Sequence of chain 1.A:
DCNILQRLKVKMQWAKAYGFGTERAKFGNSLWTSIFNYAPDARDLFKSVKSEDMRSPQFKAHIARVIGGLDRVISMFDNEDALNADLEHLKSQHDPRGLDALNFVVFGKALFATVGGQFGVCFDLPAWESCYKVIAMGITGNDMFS

Binding-site contacts:
Ligand atom O5 contacts residue SER61 of chain 1.D at 3.9 Å.
Ligand atom C1 contacts residue ASN58 of chain 1.D at 1.4 Å.
Ligand atom C3 contacts residue ASN58 of chain 1.D at 3.8 Å.
Ligand atom O7 contacts residue ASN58 of chain 1.D at 3.7 Å.
Ligand atom C1 contacts residue ASP81 of chain 1.A at 3.7 Å.
Ligand atom C1 contacts residue SER60 of chain 1.D at 4.5 Å.
Ligand atom C7 contacts residue ASN58 of chain 1.D at 3.5 Å.
Ligand atom C2 contacts residue ASN58 of chain 1.D at 2.5 Å.
Ligand atom O5 contacts residue SER60 of chain 1.D at 4.1 Å.
Ligand atom C5 contacts residue ASN58 of chain 1.D at 3.6 Å.
Ligand atom C6 contacts residue ASN58 of chain 1.D at 4.4 Å.
Ligand atom C1 contacts residue SER60 of chain 1.D at 4.4 Å.
Ligand atom C4 contacts residue ASN58 of chain 1.D at 4.2 Å.
Ligand atom C6 contacts residue SER61 of chain 1.D at 3.8 Å.
Ligand atom O5 contacts residue SER60 of chain 1.D at 4.3 Å.
Ligand atom C6 contacts residue SER60 of chain 1.D at 3.5 Å.
Ligand atom O5 contacts residue ASN58 of chain 1.D at 2.3 Å (h-bond).
Ligand atom O5 contacts residue SER61 of chain 1.D at 4.2 Å.
Ligand atom O2 contacts residue ASP81 of chain 1.A at 3.4 Å (salt-bridge).
Ligand atom C2 contacts residue ASP81 of chain 1.A at 3.4 Å.
Ligand atom O5 contacts residue ASP81 of chain 1.A at 4.5 Å.
Ligand atom C5 contacts residue SER60 of chain 1.D at 4.0 Å.
Ligand atom N2 contacts residue ASN58 of chain 1.D at 3.0 Å (h-bond).
Ligand atom O5 contacts residue GLY62 of chain 1.D at 4.3 Å.

A protein and the small-molecule ligand that binds it are described below.
Small molecule (SMILES): CC(=O)N[C@H]1CO[C@H](CO[C@@H]2O[C@@H](C)[C@@H](O)[C@@H](O)[C@@H]2O)[C@@H](O)[C@@H]1O

Sequence of chain 1.D:
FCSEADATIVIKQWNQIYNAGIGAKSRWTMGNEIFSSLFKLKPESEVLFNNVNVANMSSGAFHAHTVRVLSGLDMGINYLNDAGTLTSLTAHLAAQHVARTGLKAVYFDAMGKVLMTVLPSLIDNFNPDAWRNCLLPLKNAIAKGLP